Sequence of chain 1.A:
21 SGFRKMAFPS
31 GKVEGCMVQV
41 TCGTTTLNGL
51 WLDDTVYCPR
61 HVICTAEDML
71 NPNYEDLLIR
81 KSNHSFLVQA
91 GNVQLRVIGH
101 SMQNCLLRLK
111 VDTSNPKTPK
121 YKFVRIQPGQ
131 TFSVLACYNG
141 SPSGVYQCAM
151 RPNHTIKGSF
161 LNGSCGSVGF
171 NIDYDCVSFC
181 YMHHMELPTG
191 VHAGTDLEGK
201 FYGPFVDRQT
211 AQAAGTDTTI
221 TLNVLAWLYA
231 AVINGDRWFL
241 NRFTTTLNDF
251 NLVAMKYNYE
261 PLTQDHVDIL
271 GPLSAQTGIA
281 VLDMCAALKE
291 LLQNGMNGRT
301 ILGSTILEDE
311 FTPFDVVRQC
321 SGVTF

The small molecule below binds the protein below.
Small molecule (SMILES): CC(C)C[C@H](NC(=O)[C@H](Cc1ccc(F)cc1)NC(=O)OCc1ccccc1)C(=O)N[C@@H](C[C@@H]1CCNC1=O)[C@@H](O)C(=O)NC(C)C

Sequence of chain 2.A:
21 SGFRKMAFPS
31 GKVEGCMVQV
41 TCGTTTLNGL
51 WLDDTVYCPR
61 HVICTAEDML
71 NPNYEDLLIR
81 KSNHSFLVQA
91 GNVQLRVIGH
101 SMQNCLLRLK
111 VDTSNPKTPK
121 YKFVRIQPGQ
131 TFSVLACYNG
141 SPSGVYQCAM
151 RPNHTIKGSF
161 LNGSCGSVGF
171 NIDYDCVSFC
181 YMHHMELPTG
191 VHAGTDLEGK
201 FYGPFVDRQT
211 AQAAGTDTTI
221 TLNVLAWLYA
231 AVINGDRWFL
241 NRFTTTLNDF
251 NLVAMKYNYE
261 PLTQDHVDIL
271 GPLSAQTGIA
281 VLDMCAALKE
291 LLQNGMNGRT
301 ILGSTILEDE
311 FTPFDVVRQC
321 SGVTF

Binding-site contacts:
Ligand atom O41 contacts residue HIS61 of chain 1.A at 2.4 Å (h-bond).
Ligand atom O08 contacts residue MET185 of chain 1.A at 3.5 Å.
Ligand atom N31 contacts residue HIS184 of chain 1.A at 2.9 Å (h-bond).
Ligand atom C22 contacts residue THR210 of chain 1.A at 3.2 Å.
Ligand atom C47 contacts residue THR46 of chain 1.A at 3.0 Å.
Ligand atom C19 contacts residue GLU186 of chain 1.A at 3.7 Å.
Ligand atom C40 contacts residue CYS165 of chain 1.A at 1.6 Å (hydrophobic).
Ligand atom C09 contacts residue GLU186 of chain 1.A at 3.5 Å.
Ligand atom C33 contacts residue CYS165 of chain 1.A at 3.0 Å (hydrophobic).
Ligand atom C36 contacts residue ASN162 of chain 1.A at 3.6 Å.
Ligand atom O43 contacts residue GLY163 of chain 1.A at 2.7 Å (h-bond).
Ligand atom O39 contacts residue HIS183 of chain 1.A at 2.5 Å (h-bond).
Ligand atom C45 contacts residue GLY163 of chain 1.A at 3.5 Å.
Ligand atom C28 contacts residue GLN212 of chain 1.A at 3.2 Å.
Ligand atom C42 contacts residue CYS165 of chain 1.A at 2.8 Å (hydrophobic).
Ligand atom C24 contacts residue GLN209 of chain 1.A at 3.5 Å.
Ligand atom C42 contacts residue GLY163 of chain 1.A at 3.6 Å.
Ligand atom O43 contacts residue SER164 of chain 1.A at 3.1 Å (h-bond).
Ligand atom C04 contacts residue GLN209 of chain 1.A at 3.6 Å.
Ligand atom O43 contacts residue CYS165 of chain 1.A at 3.0 Å (h-bond).
Ligand atom N37 contacts residue PHE160 of chain 1.A at 3.4 Å (h-bond).
Ligand atom N18 contacts residue GLU186 of chain 1.A at 2.7 Å (salt-bridge).
Ligand atom N31 contacts residue CYS165 of chain 1.A at 3.1 Å (h-bond).
Ligand atom N37 contacts residue GLU186 of chain 1.A at 3.1 Å (salt-bridge).
Ligand atom C46 contacts residue GLY163 of chain 1.A at 3.5 Å.
Ligand atom N06 contacts residue GLN209 of chain 1.A at 2.8 Å (h-bond).
Ligand atom C27 contacts residue PRO188 of chain 1.A at 3.5 Å (hydrophobic).
Ligand atom C38 contacts residue GLU186 of chain 1.A at 3.6 Å.
Ligand atom O08 contacts residue GLU186 of chain 1.A at 3.0 Å (salt-bridge).
Ligand atom C07 contacts residue GLN209 of chain 1.A at 3.6 Å.
Ligand atom O20 contacts residue GLN209 of chain 1.A at 3.5 Å.
Ligand atom C32 contacts residue CYS165 of chain 1.A at 2.6 Å (hydrophobic).
Ligand atom O41 contacts residue CYS165 of chain 1.A at 2.4 Å (h-bond).
Ligand atom C29 contacts residue HIS184 of chain 1.A at 3.7 Å.
Ligand atom C35 contacts residue ASN162 of chain 1.A at 3.2 Å.
Ligand atom O21 contacts residue MET185 of chain 1.A at 3.5 Å.
Ligand atom O39 contacts residue GLU186 of chain 1.A at 3.6 Å.
Ligand atom C24 contacts residue THR210 of chain 1.A at 3.3 Å.
Ligand atom C28 contacts residue PRO188 of chain 1.A at 3.5 Å (hydrophobic).
Ligand atom C23 contacts residue THR210 of chain 1.A at 3.2 Å.